Sequence of chain 2.A:
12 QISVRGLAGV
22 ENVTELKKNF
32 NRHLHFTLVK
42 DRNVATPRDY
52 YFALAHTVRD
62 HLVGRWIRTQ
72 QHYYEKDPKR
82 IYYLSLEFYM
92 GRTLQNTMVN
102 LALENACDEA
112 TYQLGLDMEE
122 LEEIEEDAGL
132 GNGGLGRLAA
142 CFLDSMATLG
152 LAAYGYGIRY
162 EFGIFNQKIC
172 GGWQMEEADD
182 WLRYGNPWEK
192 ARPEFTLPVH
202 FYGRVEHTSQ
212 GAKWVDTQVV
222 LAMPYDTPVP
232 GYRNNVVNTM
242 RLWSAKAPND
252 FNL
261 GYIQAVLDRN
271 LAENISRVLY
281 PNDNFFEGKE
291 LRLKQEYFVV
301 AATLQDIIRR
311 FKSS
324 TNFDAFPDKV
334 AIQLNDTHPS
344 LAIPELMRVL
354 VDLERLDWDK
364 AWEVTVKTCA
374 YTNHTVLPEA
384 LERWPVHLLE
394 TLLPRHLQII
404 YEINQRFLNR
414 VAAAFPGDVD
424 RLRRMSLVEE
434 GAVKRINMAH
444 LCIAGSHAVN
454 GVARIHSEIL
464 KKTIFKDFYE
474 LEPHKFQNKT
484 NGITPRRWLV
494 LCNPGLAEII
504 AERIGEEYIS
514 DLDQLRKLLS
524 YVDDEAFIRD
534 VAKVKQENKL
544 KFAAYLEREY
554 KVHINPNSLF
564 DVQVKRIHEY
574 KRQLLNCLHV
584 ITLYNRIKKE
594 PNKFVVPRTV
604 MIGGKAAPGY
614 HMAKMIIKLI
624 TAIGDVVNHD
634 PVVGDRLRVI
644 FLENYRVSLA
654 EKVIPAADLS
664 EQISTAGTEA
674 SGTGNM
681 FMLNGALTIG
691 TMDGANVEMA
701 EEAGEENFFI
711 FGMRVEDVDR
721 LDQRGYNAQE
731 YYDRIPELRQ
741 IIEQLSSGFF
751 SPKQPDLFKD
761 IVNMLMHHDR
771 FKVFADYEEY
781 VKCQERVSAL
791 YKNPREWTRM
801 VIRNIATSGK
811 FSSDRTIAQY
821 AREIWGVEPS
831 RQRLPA

Binding-site contacts:
Ligand atom C9 contacts residue VAL40 of chain 2.A at 3.8 Å (hydrophobic).
Ligand atom C11 contacts residue TRP67 of chain 1.A at 3.8 Å (hydrophobic).
Ligand atom C12 contacts residue ARG60 of chain 1.A at 3.4 Å.
Ligand atom N4 contacts residue PRO229 of chain 1.A at 3.5 Å.
Ligand atom N2 contacts residue LYS191 of chain 1.A at 3.4 Å.
Ligand atom O3 contacts residue TYR226 of chain 1.A at 3.5 Å.
Ligand atom N4 contacts residue TRP67 of chain 1.A at 3.6 Å.
Ligand atom C10 contacts residue PRO188 of chain 1.A at 3.6 Å (hydrophobic).
Ligand atom O2 contacts residue LYS191 of chain 1.A at 3.6 Å.
Ligand atom C10 contacts residue ARG60 of chain 1.A at 3.8 Å.
Ligand atom C13 contacts residue VAL64 of chain 1.A at 3.7 Å (hydrophobic).
Ligand atom O3 contacts residue GLU190 of chain 1.A at 2.8 Å (salt-bridge).
Ligand atom C7 contacts residue LYS191 of chain 1.A at 3.6 Å.
Ligand atom O2 contacts residue GLU190 of chain 1.A at 3.8 Å.
Ligand atom C8 contacts residue ARG60 of chain 1.A at 3.5 Å.
Ligand atom N3 contacts residue THR38 of chain 2.A at 3.6 Å.
Ligand atom C9 contacts residue ARG60 of chain 1.A at 3.6 Å.
Ligand atom C13 contacts residue ARG60 of chain 1.A at 3.6 Å.
Ligand atom C3 contacts residue GLU190 of chain 1.A at 3.8 Å.
Ligand atom N3 contacts residue ARG60 of chain 1.A at 3.4 Å.
Ligand atom N3 contacts residue GLU190 of chain 1.A at 3.7 Å.
Ligand atom N3 contacts residue LYS191 of chain 1.A at 3.7 Å.
Ligand atom C11 contacts residue TRP189 of chain 1.A at 3.8 Å (hydrophobic).
Ligand atom N2 contacts residue ARG60 of chain 1.A at 3.5 Å (salt-bridge).
Ligand atom N4 contacts residue ARG60 of chain 1.A at 3.8 Å.
Ligand atom C11 contacts residue PRO188 of chain 1.A at 3.8 Å (hydrophobic).
Ligand atom N1 contacts residue GLU190 of chain 1.A at 3.1 Å (salt-bridge).
Ligand atom C12 contacts residue TRP67 of chain 1.A at 3.8 Å (hydrophobic).
Ligand atom C8 contacts residue THR38 of chain 2.A at 3.6 Å.
Ligand atom C7 contacts residue THR38 of chain 2.A at 3.7 Å.
Ligand atom C1 contacts residue GLU190 of chain 1.A at 3.7 Å.
Ligand atom O2 contacts residue ALA192 of chain 1.A at 2.9 Å (h-bond).
Ligand atom C11 contacts residue PRO229 of chain 1.A at 3.8 Å (hydrophobic).
Ligand atom N2 contacts residue THR38 of chain 2.A at 2.8 Å (h-bond).
Ligand atom C4 contacts residue ASN187 of chain 1.A at 3.7 Å.
Ligand atom C10 contacts residue GLU190 of chain 1.A at 3.5 Å.
Ligand atom C8 contacts residue VAL40 of chain 2.A at 3.5 Å (hydrophobic).
Ligand atom C13 contacts residue VAL40 of chain 2.A at 3.6 Å (hydrophobic).
Ligand atom C2 contacts residue GLU190 of chain 1.A at 3.2 Å.
Ligand atom S1 contacts residue THR38 of chain 2.A at 3.7 Å.

The small molecule below binds the protein below.
Small molecule (SMILES): OC[C@H]1O[C@@H](NC(=S)N/N=C/c2ccncc2)[C@H](O)[C@@H](O)[C@@H]1O

Sequence of chain 1.A:
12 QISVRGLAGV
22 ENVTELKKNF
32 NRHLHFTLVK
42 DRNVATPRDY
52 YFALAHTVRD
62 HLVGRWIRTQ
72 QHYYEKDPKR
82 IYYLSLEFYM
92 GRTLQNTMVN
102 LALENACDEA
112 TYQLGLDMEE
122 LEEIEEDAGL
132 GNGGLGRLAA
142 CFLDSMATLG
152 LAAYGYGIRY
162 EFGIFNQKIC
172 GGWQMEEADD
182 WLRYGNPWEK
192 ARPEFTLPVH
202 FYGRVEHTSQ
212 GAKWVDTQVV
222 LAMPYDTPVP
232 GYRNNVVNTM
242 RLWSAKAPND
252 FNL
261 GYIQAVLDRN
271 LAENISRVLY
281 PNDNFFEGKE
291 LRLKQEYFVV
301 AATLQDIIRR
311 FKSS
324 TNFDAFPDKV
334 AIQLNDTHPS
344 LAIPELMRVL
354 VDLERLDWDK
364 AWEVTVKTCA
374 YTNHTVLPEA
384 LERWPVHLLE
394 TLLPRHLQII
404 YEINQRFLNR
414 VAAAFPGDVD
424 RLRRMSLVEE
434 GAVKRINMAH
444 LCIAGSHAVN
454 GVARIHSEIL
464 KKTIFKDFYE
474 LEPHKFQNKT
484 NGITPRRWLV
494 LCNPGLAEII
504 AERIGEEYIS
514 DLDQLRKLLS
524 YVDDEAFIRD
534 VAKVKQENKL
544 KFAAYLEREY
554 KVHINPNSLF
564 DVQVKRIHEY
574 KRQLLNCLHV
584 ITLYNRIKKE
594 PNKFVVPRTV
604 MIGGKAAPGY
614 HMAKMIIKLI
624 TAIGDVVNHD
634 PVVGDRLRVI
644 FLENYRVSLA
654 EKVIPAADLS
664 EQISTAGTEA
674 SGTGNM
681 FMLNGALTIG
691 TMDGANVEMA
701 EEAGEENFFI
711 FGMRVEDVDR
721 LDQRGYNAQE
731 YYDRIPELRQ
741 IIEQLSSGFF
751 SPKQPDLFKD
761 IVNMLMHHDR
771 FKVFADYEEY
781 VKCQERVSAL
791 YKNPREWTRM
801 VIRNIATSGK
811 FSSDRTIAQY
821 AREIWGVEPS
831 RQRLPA